Binding-site contacts:
Ligand atom FBH contacts residue ARG158 of chain 1.B at 3.5 Å.
Ligand atom CBB contacts residue HIS209 of chain 1.A at 3.8 Å.
Ligand atom CX contacts residue ILE204 of chain 1.A at 3.9 Å (hydrophobic).
Ligand atom CBD contacts residue MET203 of chain 1.A at 3.9 Å (hydrophobic).
Ligand atom FBH contacts residue MET203 of chain 1.A at 3.4 Å.
Ligand atom CBF contacts residue MET208 of chain 1.B at 4.0 Å (hydrophobic).
Ligand atom OAD contacts residue CYS193 of chain 1.A at 3.8 Å.
Ligand atom SD contacts residue CYS193 of chain 1.A at 2.0 Å (h-bond).
Ligand atom CE contacts residue CYS193 of chain 1.A at 3.1 Å (hydrophobic).
Ligand atom CAP contacts residue ILE204 of chain 1.A at 3.5 Å (hydrophobic).
Ligand atom CBB contacts residue MET208 of chain 1.B at 4.0 Å (hydrophobic).
Ligand atom FBH contacts residue MET208 of chain 1.B at 4.0 Å.
Ligand atom OAZ contacts residue GLY206 of chain 1.A at 3.8 Å.
Ligand atom CBC contacts residue MET208 of chain 1.B at 3.6 Å (hydrophobic).
Ligand atom CAP contacts residue TYR241 of chain 1.B at 3.8 Å (hydrophobic).
Ligand atom CE contacts residue LEU196 of chain 1.A at 3.9 Å (hydrophobic).
Ligand atom FBI contacts residue HIS209 of chain 1.A at 3.6 Å.
Ligand atom CAA contacts residue GLY206 of chain 1.A at 3.9 Å.
Ligand atom OAZ contacts residue GLU205 of chain 1.A at 3.9 Å.
Ligand atom NAO contacts residue ILE204 of chain 1.A at 3.4 Å (h-bond).
Ligand atom CXA contacts residue CYS193 of chain 1.A at 3.4 Å (hydrophobic).
Ligand atom CAA contacts residue MET203 of chain 1.A at 3.9 Å (hydrophobic).
Ligand atom CAQ contacts residue TYR241 of chain 1.B at 3.5 Å (hydrophobic).
Ligand atom FBG contacts residue LEU192 of chain 1.A at 4.0 Å.
Ligand atom CBE contacts residue MET203 of chain 1.A at 3.1 Å (hydrophobic).
Ligand atom FBG contacts residue TRP180 of chain 1.B at 3.4 Å.
Ligand atom NX contacts residue CYS193 of chain 1.A at 3.9 Å.
Ligand atom NAL contacts residue ILE204 of chain 1.A at 3.5 Å (h-bond).
Ligand atom CAA contacts residue ILE204 of chain 1.A at 3.7 Å (hydrophobic).
Ligand atom FBH contacts residue LEU192 of chain 1.A at 3.7 Å.
Ligand atom CAY contacts residue MET203 of chain 1.A at 3.9 Å (hydrophobic).
Ligand atom CAB contacts residue ILE204 of chain 1.A at 3.8 Å (hydrophobic).
Ligand atom CBD contacts residue MET208 of chain 1.B at 3.7 Å (hydrophobic).
Ligand atom CBD contacts residue LEU192 of chain 1.A at 3.4 Å (hydrophobic).
Ligand atom SD contacts residue LEU199 of chain 1.A at 3.9 Å.
Ligand atom FBI contacts residue MET208 of chain 1.B at 3.6 Å.
Ligand atom NX contacts residue ILE204 of chain 1.A at 2.8 Å (h-bond).
Ligand atom CE contacts residue ILE204 of chain 1.A at 3.7 Å (hydrophobic).
Ligand atom FBI contacts residue ARG158 of chain 1.B at 3.6 Å.
Ligand atom CXA contacts residue ILE204 of chain 1.A at 3.6 Å (hydrophobic).

Sequence of chain 1.B:
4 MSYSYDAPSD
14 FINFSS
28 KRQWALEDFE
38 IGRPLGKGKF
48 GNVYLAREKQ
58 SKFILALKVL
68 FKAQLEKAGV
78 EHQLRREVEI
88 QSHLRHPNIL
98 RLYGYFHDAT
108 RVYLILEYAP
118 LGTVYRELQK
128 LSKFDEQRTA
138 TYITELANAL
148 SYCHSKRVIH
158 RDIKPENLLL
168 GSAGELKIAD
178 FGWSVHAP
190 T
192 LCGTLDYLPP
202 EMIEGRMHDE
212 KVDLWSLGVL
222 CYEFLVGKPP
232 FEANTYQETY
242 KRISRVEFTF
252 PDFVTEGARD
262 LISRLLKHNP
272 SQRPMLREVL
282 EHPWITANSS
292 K

Sequence of chain 1.A:
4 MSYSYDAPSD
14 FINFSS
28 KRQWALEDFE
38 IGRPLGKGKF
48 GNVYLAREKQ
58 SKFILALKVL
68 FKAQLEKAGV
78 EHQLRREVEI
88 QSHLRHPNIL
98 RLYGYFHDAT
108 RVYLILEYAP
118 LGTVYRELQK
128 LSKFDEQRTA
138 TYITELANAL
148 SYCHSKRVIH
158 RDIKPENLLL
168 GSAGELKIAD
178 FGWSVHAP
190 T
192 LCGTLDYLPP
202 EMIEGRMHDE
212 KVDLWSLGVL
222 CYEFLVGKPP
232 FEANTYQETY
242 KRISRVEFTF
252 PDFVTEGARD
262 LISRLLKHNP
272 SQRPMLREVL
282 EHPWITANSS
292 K

The small molecule below binds the protein below.
Small molecule (SMILES): O=C(NCc1ccccn1)[C@H](CS)NC(=O)[C@H](O)c1ccc(C(F)(F)F)cc1